Sequence of chain 1.A:
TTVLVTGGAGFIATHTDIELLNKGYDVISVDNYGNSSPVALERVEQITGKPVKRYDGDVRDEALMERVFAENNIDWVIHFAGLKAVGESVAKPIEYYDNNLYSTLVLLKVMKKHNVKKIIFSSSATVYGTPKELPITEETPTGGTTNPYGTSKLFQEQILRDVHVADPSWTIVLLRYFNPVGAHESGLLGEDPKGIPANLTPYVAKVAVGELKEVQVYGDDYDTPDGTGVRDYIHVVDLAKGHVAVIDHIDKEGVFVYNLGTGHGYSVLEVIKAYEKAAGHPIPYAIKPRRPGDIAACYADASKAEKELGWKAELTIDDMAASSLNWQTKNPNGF

Binding-site contacts:
Ligand atom O2' contacts residue LYS85 of chain 1.A at 3.0 Å (salt-bridge).
Ligand atom C2 contacts residue TYR219 of chain 1.A at 3.5 Å (hydrophobic).
Ligand atom O2 contacts residue GLN217 of chain 1.A at 3.4 Å (h-bond).
Ligand atom O1B contacts residue ASN180 of chain 1.A at 3.0 Å (h-bond).
Ligand atom C2 contacts residue GLN217 of chain 1.A at 3.5 Å.
Ligand atom O4' contacts residue TYR150 of chain 1.A at 2.6 Å (h-bond).
Ligand atom O1A contacts residue ALA199 of chain 1.A at 3.4 Å (h-bond).
Ligand atom O3A contacts residue ASN180 of chain 1.A at 3.3 Å (h-bond).
Ligand atom C2C contacts residue ASP295 of chain 1.A at 3.5 Å.
Ligand atom O2B contacts residue ARG292 of chain 1.A at 3.0 Å (salt-bridge).
Ligand atom C2' contacts residue ASN200 of chain 1.A at 3.5 Å.
Ligand atom C6' contacts residue TYR178 of chain 1.A at 3.5 Å (hydrophobic).
Ligand atom O4 contacts residue TYR219 of chain 1.A at 3.4 Å.
Ligand atom C6' contacts residue PHE179 of chain 1.A at 3.2 Å (hydrophobic).
Ligand atom O2 contacts residue VAL218 of chain 1.A at 3.4 Å.
Ligand atom O3C contacts residue GLY230 of chain 1.A at 3.5 Å.
Ligand atom O2' contacts residue ASN200 of chain 1.A at 2.8 Å (h-bond).
Ligand atom N3 contacts residue TYR219 of chain 1.A at 3.3 Å.
Ligand atom O1B contacts residue ARG232 of chain 1.A at 2.8 Å (salt-bridge).
Ligand atom O3' contacts residue LYS85 of chain 1.A at 2.9 Å (salt-bridge).
Ligand atom C6' contacts residue SER125 of chain 1.A at 3.3 Å.
Ligand atom O5' contacts residue ASN180 of chain 1.A at 3.3 Å (h-bond).
Ligand atom C2' contacts residue NAD1 of chain 1.B at 3.2 Å.
Ligand atom O5' contacts residue NAD1 of chain 1.B at 3.5 Å (h-bond).
Ligand atom O2C contacts residue ASP295 of chain 1.A at 2.7 Å (salt-bridge).
Ligand atom O4' contacts residue NAD1 of chain 1.B at 3.2 Å.
Ligand atom O1A contacts residue ARG292 of chain 1.A at 2.8 Å (salt-bridge).
Ligand atom C4 contacts residue TYR219 of chain 1.A at 3.3 Å (hydrophobic).
Ligand atom C5C contacts residue TYR234 of chain 1.A at 3.5 Å (hydrophobic).
Ligand atom O3C contacts residue ARG232 of chain 1.A at 3.5 Å.
Ligand atom O5C contacts residue ARG292 of chain 1.A at 3.5 Å (salt-bridge).
Ligand atom O4C contacts residue VAL269 of chain 1.A at 3.5 Å.
Ligand atom O2A contacts residue ASN200 of chain 1.A at 3.1 Å (h-bond).
Ligand atom O2A contacts residue LEU201 of chain 1.A at 2.9 Å (h-bond).
Ligand atom O6' contacts residue ASN180 of chain 1.A at 2.8 Å (h-bond).
Ligand atom N3 contacts residue GLN217 of chain 1.A at 2.7 Å (h-bond).
Ligand atom O2 contacts residue TYR219 of chain 1.A at 3.0 Å (h-bond).
Ligand atom C4' contacts residue NAD1 of chain 1.B at 3.1 Å.
Ligand atom O4' contacts residue SER125 of chain 1.A at 2.4 Å (h-bond).
Ligand atom O3' contacts residue TYR150 of chain 1.A at 2.8 Å (h-bond).

A small-molecule ligand and the protein it binds are described below.
Small molecule (SMILES): O=c1ccn([C@@H]2O[C@H](CO[P](=O)(O)O[P](=O)(O)O[C@H]3O[C@H](CO)[C@@H](O)[C@H](O)[C@H]3O)[C@@H](O)[C@H]2O)c(=O)[nH]1